Sequence of chain 1.A:
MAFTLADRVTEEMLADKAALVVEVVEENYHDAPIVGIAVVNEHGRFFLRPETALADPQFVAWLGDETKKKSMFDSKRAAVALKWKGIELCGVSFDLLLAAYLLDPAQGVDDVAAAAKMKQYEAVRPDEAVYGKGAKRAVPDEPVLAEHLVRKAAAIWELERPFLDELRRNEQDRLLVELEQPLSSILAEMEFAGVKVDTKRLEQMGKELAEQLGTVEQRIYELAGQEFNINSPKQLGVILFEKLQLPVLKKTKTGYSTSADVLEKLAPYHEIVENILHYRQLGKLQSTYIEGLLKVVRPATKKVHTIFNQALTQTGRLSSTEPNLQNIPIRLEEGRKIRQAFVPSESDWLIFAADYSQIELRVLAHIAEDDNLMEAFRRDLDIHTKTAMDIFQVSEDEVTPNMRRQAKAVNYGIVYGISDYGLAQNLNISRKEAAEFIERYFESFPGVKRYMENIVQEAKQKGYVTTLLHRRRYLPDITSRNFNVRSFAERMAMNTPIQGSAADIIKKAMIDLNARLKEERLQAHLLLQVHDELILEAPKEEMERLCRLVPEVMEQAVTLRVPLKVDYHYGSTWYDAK

This protein binds this small molecule.
Small molecule (SMILES): Cc1cn([C@H]2C[C@H](O[P](=O)(O)OC[C@H]3O[C@@H](n4ccc(N)nc4=O)C[C@@H]3O[P](=O)(O)OC[C@@H]3CC[C@H](n4ccc(N)nc4=O)O3)[C@@H](CO[P](=O)(O)O[C@H]3C[C@H](n4ccc(N)nc4=O)O[C@@H]3CO[P](=O)(O)O[C@H]3C[C@H](n4cnc5c4NC=NC5N)O[C@@H]3CO[P](=O)(O)O[C@H]3C[C@H](n4cnc5c(=O)[nH]c(N)nc54)O[C@@H]3CO[P](=O)(O)O[C@H]3C[C@H](n4cc(C)c(=O)[nH]c4=O)O[C@@H]3CO[P](=O)(O)O[C@H]3C[C@H](n4ccc(N)nc4=O)O[C@@H]3CO[P](=O)(O)O[C@H]3C[C@H](n4ccc(N)nc4=O)O[C@@H]3CO)O2)c(=O)[nH]c1=O

Binding-site contacts:
Ligand atom P contacts residue ARG294 of chain 1.A at 3.6 Å.
Ligand atom OP1 contacts residue ILE344 of chain 1.A at 2.7 Å (h-bond).
Ligand atom C2 contacts residue CTP1 of chain 1.I at 3.6 Å.
Ligand atom C4' contacts residue ILE342 of chain 1.A at 3.5 Å (hydrophobic).
Ligand atom O2 contacts residue ARG331 of chain 1.A at 2.8 Å (salt-bridge).
Ligand atom O3' contacts residue PRO343 of chain 1.A at 3.6 Å.
Ligand atom C2' contacts residue GLN340 of chain 1.A at 3.7 Å.
Ligand atom OP2 contacts residue ARG345 of chain 1.A at 2.9 Å (salt-bridge).
Ligand atom C1' contacts residue TYR303 of chain 1.A at 3.3 Å (hydrophobic).
Ligand atom OP1 contacts residue ARG294 of chain 1.A at 3.0 Å (salt-bridge).
Ligand atom O3' contacts residue THR268 of chain 1.A at 3.7 Å.
Ligand atom N3 contacts residue CTP1 of chain 1.I at 3.3 Å (h-bond).
Ligand atom OP1 contacts residue ARG345 of chain 1.A at 2.8 Å (salt-bridge).
Ligand atom O2 contacts residue ASN341 of chain 1.A at 2.9 Å (h-bond).
Ligand atom C5' contacts residue ARG294 of chain 1.A at 3.6 Å.
Ligand atom O5' contacts residue ARG294 of chain 1.A at 3.4 Å (salt-bridge).
Ligand atom OP1 contacts residue THR272 of chain 1.A at 2.8 Å (h-bond).
Ligand atom C3' contacts residue ASP546 of chain 1.A at 3.5 Å.
Ligand atom OP1 contacts residue PRO343 of chain 1.A at 3.5 Å.
Ligand atom C1' contacts residue ASN341 of chain 1.A at 3.6 Å.
Ligand atom P contacts residue THR268 of chain 1.A at 3.7 Å.
Ligand atom P contacts residue THR272 of chain 1.A at 3.7 Å.
Ligand atom O2 contacts residue LYS298 of chain 1.A at 3.4 Å.
Ligand atom O5' contacts residue THR272 of chain 1.A at 3.3 Å (h-bond).
Ligand atom OP1 contacts residue GLN295 of chain 1.A at 3.4 Å.
Ligand atom OP1 contacts residue THR268 of chain 1.A at 2.5 Å (h-bond).
Ligand atom O3' contacts residue ARG294 of chain 1.A at 3.2 Å (salt-bridge).
Ligand atom OP2 contacts residue ALA274 of chain 1.A at 3.4 Å (h-bond).
Ligand atom OP1 contacts residue LYS267 of chain 1.A at 2.7 Å (salt-bridge).
Ligand atom C1' contacts residue GLN340 of chain 1.A at 3.5 Å.
Ligand atom OP1 contacts residue ILE344 of chain 1.A at 3.7 Å.
Ligand atom O4' contacts residue ASN341 of chain 1.A at 3.2 Å.
Ligand atom OP2 contacts residue SER273 of chain 1.A at 3.6 Å.
Ligand atom C5' contacts residue ILE342 of chain 1.A at 3.1 Å (hydrophobic).
Ligand atom C2' contacts residue ASN341 of chain 1.A at 3.5 Å.
Ligand atom OP1 contacts residue THR266 of chain 1.A at 2.7 Å (h-bond).
Ligand atom C4' contacts residue VAL544 of chain 1.A at 3.6 Å (hydrophobic).
Ligand atom O4' contacts residue TYR303 of chain 1.A at 3.5 Å (h-bond).
Ligand atom C4 contacts residue CTP1 of chain 1.I at 3.6 Å.
Ligand atom O4' contacts residue HIS545 of chain 1.A at 3.5 Å.